Sequence of chain 1.A:
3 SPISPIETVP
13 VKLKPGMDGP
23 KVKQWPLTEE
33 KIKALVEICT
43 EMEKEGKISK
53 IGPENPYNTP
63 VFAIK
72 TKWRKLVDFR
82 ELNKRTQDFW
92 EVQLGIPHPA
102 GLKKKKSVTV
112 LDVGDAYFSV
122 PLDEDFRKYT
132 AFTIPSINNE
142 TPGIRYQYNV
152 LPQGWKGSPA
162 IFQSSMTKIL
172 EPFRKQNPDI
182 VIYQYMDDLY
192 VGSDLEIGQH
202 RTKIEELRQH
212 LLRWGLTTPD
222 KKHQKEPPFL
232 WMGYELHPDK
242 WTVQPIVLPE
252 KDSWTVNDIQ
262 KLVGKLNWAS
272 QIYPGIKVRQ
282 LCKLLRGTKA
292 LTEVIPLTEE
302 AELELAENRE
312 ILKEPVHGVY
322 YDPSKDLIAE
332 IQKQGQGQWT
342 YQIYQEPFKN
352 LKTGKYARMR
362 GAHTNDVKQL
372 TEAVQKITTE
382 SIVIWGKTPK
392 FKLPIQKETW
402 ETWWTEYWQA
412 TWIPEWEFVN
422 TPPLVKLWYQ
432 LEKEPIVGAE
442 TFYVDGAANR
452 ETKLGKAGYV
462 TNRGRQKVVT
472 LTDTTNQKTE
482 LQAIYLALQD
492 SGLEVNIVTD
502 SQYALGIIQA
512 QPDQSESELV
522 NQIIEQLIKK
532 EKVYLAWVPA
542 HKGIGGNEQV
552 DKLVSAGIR

Binding-site contacts:
Ligand atom C1 contacts residue LYS106 of chain 1.A at 3.4 Å.
Ligand atom C23 contacts residue LEU237 of chain 1.A at 3.7 Å (hydrophobic).
Ligand atom C22 contacts residue HIS238 of chain 1.A at 3.6 Å.
Ligand atom CL2 contacts residue PRO98 of chain 1.A at 3.5 Å.
Ligand atom C24 contacts residue TRP232 of chain 1.A at 3.4 Å (hydrophobic).
Ligand atom C2 contacts residue LYS104 of chain 1.A at 3.4 Å.
Ligand atom N26 contacts residue TRP232 of chain 1.A at 3.4 Å.
Ligand atom C14 contacts residue TYR321 of chain 1.A at 3.4 Å (hydrophobic).
Ligand atom C6 contacts residue LEU103 of chain 1.A at 3.7 Å (hydrophobic).
Ligand atom N16 contacts residue LYS106 of chain 1.A at 3.0 Å (salt-bridge).
Ligand atom N12 contacts residue LEU103 of chain 1.A at 3.5 Å.
Ligand atom C23 contacts residue HIS238 of chain 1.A at 3.2 Å.
Ligand atom CL1 contacts residue VAL192 of chain 1.A at 3.7 Å.
Ligand atom C6 contacts residue TYR191 of chain 1.A at 3.7 Å (hydrophobic).
Ligand atom C10 contacts residue TYR191 of chain 1.A at 3.7 Å (hydrophobic).
Ligand atom N26 contacts residue TYR191 of chain 1.A at 3.3 Å.
Ligand atom CL3 contacts residue PHE230 of chain 1.A at 3.7 Å.
Ligand atom CL1 contacts residue TYR191 of chain 1.A at 3.3 Å.
Ligand atom CL1 contacts residue TYR184 of chain 1.A at 3.5 Å.
Ligand atom N16 contacts residue LYS105 of chain 1.A at 3.7 Å.
Ligand atom C7 contacts residue TYR191 of chain 1.A at 3.3 Å (hydrophobic).
Ligand atom C24 contacts residue LEU237 of chain 1.A at 3.4 Å (hydrophobic).
Ligand atom C1 contacts residue VAL109 of chain 1.A at 3.6 Å (hydrophobic).
Ligand atom CL1 contacts residue GLY193 of chain 1.A at 3.4 Å.
Ligand atom C11 contacts residue TYR191 of chain 1.A at 3.6 Å (hydrophobic).
Ligand atom N17 contacts residue VAL109 of chain 1.A at 3.5 Å.
Ligand atom CL3 contacts residue VAL111 of chain 1.A at 3.4 Å.
Ligand atom C22 contacts residue LEU237 of chain 1.A at 3.2 Å (hydrophobic).
Ligand atom C18 contacts residue VAL109 of chain 1.A at 3.7 Å (hydrophobic).
Ligand atom C22 contacts residue PHE230 of chain 1.A at 3.6 Å (hydrophobic).
Ligand atom O contacts residue TYR191 of chain 1.A at 3.2 Å.
Ligand atom C9 contacts residue LEU237 of chain 1.A at 3.5 Å (hydrophobic).
Ligand atom C2 contacts residue VAL109 of chain 1.A at 3.5 Å (hydrophobic).
Ligand atom C14 contacts residue LYS104 of chain 1.A at 3.2 Å.
Ligand atom N17 contacts residue LYS106 of chain 1.A at 2.8 Å (salt-bridge).
Ligand atom C2 contacts residue LYS106 of chain 1.A at 3.7 Å.
Ligand atom N13 contacts residue LEU103 of chain 1.A at 3.5 Å.
Ligand atom C10 contacts residue TRP232 of chain 1.A at 3.7 Å (hydrophobic).
Ligand atom C21 contacts residue PRO228 of chain 1.A at 3.6 Å (hydrophobic).
Ligand atom C8 contacts residue TYR191 of chain 1.A at 3.5 Å (hydrophobic).

The small molecule below binds the protein below.
Small molecule (SMILES): NCc1cc(Cl)cc(Oc2c(Cl)ccc3c2nnn3Cc2[nH]nc3ncccc23)c1Cl